Sequence of chain 2.B:
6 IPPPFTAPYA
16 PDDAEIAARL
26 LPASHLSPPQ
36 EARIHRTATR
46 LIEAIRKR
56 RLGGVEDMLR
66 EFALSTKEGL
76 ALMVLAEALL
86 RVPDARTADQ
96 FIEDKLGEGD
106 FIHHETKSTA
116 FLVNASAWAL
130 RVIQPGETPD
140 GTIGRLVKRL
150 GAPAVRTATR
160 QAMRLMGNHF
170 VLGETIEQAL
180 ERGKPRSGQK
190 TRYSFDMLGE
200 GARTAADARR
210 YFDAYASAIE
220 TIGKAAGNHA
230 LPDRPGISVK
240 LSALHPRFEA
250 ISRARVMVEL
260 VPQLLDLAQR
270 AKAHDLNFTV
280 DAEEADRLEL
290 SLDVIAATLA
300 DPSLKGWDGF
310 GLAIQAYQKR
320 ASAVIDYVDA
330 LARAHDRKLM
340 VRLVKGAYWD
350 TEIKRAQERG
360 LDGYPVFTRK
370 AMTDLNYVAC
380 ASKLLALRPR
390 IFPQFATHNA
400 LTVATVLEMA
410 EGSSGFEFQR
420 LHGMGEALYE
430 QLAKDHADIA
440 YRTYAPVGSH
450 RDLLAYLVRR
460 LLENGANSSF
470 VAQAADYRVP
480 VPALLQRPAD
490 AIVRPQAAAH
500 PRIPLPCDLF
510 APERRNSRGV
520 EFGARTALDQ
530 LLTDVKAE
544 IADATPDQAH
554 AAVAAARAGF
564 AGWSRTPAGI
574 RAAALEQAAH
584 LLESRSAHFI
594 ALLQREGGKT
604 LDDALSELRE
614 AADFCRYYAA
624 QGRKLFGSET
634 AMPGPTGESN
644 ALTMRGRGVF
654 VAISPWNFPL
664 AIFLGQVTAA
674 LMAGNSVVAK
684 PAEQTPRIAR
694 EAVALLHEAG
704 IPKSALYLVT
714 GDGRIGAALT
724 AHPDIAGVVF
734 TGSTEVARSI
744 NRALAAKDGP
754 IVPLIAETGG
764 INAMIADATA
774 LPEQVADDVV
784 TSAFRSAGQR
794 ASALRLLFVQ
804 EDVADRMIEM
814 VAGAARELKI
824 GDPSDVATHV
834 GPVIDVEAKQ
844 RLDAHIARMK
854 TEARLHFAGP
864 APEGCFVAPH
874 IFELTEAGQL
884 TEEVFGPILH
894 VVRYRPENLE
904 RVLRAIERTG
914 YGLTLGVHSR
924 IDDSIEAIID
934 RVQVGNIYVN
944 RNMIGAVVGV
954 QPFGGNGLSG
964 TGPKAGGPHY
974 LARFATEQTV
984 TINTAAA

The protein below binds the small molecule below.
Small molecule (SMILES): O=C(O)[C@@H]1CCCN1

Binding-site contacts:
Ligand atom N contacts residue GLU886 of chain 2.B at 4.4 Å.
Ligand atom CB contacts residue TRP659 of chain 2.B at 3.6 Å (hydrophobic).
Ligand atom CB contacts residue ASN660 of chain 2.B at 4.2 Å.
Ligand atom CB contacts residue PHE888 of chain 2.B at 3.7 Å (hydrophobic).
Ligand atom CG contacts residue SO41 of chain 2.Z at 3.5 Å.
Ligand atom CB contacts residue SO41 of chain 2.Z at 3.5 Å.
Ligand atom O contacts residue PRO658 of chain 2.B at 3.7 Å.
Ligand atom C contacts residue ASN660 of chain 2.B at 4.0 Å.
Ligand atom N contacts residue SER736 of chain 2.B at 3.9 Å.
Ligand atom CG contacts residue TRP659 of chain 2.B at 4.1 Å (hydrophobic).
Ligand atom CD contacts residue SO41 of chain 2.Z at 3.8 Å.
Ligand atom OXT contacts residue PHE888 of chain 2.B at 4.3 Å.
Ligand atom C contacts residue PHE888 of chain 2.B at 4.4 Å (hydrophobic).
Ligand atom N contacts residue SO41 of chain 2.Z at 4.0 Å.
Ligand atom O contacts residue GLY735 of chain 2.B at 4.0 Å.
Ligand atom CA contacts residue SO41 of chain 2.Z at 3.6 Å.
Ligand atom C contacts residue GLY735 of chain 2.B at 4.0 Å.
Ligand atom O contacts residue ASN660 of chain 2.B at 3.0 Å (h-bond).
Ligand atom OXT contacts residue SER736 of chain 2.B at 3.9 Å.
Ligand atom O contacts residue PHE888 of chain 2.B at 4.3 Å.
Ligand atom OXT contacts residue GLU886 of chain 2.B at 4.4 Å.
Ligand atom OXT contacts residue GLY735 of chain 2.B at 3.4 Å.
Ligand atom CG contacts residue PHE888 of chain 2.B at 3.7 Å (hydrophobic).
Ligand atom C contacts residue SER736 of chain 2.B at 4.3 Å.
Ligand atom CD contacts residue PHE888 of chain 2.B at 4.4 Å (hydrophobic).